Sequence of chain 1.A:
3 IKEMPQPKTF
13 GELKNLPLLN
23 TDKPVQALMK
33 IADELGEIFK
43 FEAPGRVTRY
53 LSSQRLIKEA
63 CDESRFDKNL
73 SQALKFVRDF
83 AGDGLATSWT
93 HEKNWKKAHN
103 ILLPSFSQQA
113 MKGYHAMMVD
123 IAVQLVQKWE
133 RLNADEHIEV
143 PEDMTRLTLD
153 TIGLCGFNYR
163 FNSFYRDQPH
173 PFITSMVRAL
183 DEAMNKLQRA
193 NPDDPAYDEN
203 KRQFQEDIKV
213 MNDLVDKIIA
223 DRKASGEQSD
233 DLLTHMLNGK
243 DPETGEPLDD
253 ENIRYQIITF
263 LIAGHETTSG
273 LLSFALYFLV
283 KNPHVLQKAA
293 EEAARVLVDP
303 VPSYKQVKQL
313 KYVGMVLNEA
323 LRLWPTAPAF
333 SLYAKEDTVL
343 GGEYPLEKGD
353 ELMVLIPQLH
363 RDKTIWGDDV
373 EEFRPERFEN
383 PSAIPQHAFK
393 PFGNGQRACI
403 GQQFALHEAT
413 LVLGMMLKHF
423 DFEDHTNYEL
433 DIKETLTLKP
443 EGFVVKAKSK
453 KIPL

This small molecule binds to this protein.
Small molecule (SMILES): C=Cc1ccccc1

Binding-site contacts:
Ligand atom CAH contacts residue MI91 of chain 1.C at 3.8 Å.
Ligand atom CAE contacts residue THR89 of chain 1.A at 4.3 Å.
Ligand atom CAG contacts residue LEU76 of chain 1.A at 3.8 Å (hydrophobic).
Ligand atom CAB contacts residue D0L1 of chain 1.D at 4.3 Å.
Ligand atom CAE contacts residue ILE264 of chain 1.A at 4.3 Å (hydrophobic).
Ligand atom CAE contacts residue LEU76 of chain 1.A at 4.2 Å (hydrophobic).
Ligand atom CAF contacts residue ALA265 of chain 1.A at 4.0 Å (hydrophobic).
Ligand atom CAE contacts residue ALA88 of chain 1.A at 3.8 Å (hydrophobic).
Ligand atom CAH contacts residue ALA88 of chain 1.A at 3.7 Å (hydrophobic).
Ligand atom CAE contacts residue LEU438 of chain 1.A at 4.1 Å (hydrophobic).
Ligand atom CAD contacts residue ALA88 of chain 1.A at 3.9 Å (hydrophobic).
Ligand atom CAG contacts residue LEU438 of chain 1.A at 4.1 Å (hydrophobic).
Ligand atom CAG contacts residue ALA88 of chain 1.A at 3.8 Å (hydrophobic).
Ligand atom CAF contacts residue MI91 of chain 1.C at 3.5 Å.
Ligand atom CAD contacts residue THR261 of chain 1.A at 3.5 Å.
Ligand atom CAD contacts residue ALA265 of chain 1.A at 4.1 Å (hydrophobic).
Ligand atom CAH contacts residue LEU438 of chain 1.A at 4.5 Å (hydrophobic).
Ligand atom CAD contacts residue ILE264 of chain 1.A at 3.9 Å (hydrophobic).
Ligand atom CAA contacts residue MI91 of chain 1.C at 3.8 Å.
Ligand atom CAB contacts residue MI91 of chain 1.C at 3.2 Å.
Ligand atom CAC contacts residue ALA88 of chain 1.A at 3.9 Å (hydrophobic).
Ligand atom CAC contacts residue THR261 of chain 1.A at 4.1 Å.
Ligand atom CAB contacts residue ALA88 of chain 1.A at 4.4 Å (hydrophobic).
Ligand atom CAF contacts residue ALA88 of chain 1.A at 3.8 Å (hydrophobic).
Ligand atom CAA contacts residue D0L1 of chain 1.D at 3.3 Å.
Ligand atom CAC contacts residue ILE264 of chain 1.A at 3.7 Å (hydrophobic).
Ligand atom CAE contacts residue VAL79 of chain 1.A at 4.2 Å (hydrophobic).